Sequence of chain 1.A:
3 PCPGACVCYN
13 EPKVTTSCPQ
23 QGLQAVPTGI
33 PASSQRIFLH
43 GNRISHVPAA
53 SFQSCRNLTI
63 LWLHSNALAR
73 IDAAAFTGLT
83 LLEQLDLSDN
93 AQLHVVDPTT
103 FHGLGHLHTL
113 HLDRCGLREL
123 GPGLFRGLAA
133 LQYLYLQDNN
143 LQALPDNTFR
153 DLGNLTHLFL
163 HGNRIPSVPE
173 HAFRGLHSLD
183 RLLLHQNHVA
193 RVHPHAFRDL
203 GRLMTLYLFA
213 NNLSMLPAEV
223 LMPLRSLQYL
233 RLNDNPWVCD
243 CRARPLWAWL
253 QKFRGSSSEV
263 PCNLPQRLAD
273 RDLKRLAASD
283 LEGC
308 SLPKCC

Binding-site contacts:
Ligand atom C3 contacts residue ASN156 of chain 1.A at 3.8 Å.
Ligand atom C7 contacts residue ALA132 of chain 1.A at 3.9 Å (hydrophobic).
Ligand atom C4 contacts residue ASN156 of chain 1.A at 4.2 Å.
Ligand atom C7 contacts residue ASN156 of chain 1.A at 3.8 Å.
Ligand atom C2 contacts residue ASN156 of chain 1.A at 2.5 Å.
Ligand atom C1 contacts residue ASN156 of chain 1.A at 1.4 Å.
Ligand atom O7 contacts residue ASN156 of chain 1.A at 4.2 Å.
Ligand atom O5 contacts residue ASN156 of chain 1.A at 2.4 Å (h-bond).
Ligand atom C5 contacts residue ASN156 of chain 1.A at 3.6 Å.
Ligand atom N2 contacts residue ASN156 of chain 1.A at 2.9 Å (h-bond).
Ligand atom C8 contacts residue ALA132 of chain 1.A at 3.8 Å (hydrophobic).
Ligand atom C7 contacts residue ALA131 of chain 1.A at 3.9 Å (hydrophobic).
Ligand atom O7 contacts residue ALA132 of chain 1.A at 3.5 Å.
Ligand atom C8 contacts residue ALA131 of chain 1.A at 3.6 Å (hydrophobic).
Ligand atom N2 contacts residue ALA131 of chain 1.A at 4.0 Å.

The small molecule below binds the protein below.
Small molecule (SMILES): CC(=O)N[C@@H]1[C@@H](O)[C@H](O)[C@@H](CO)O[C@H]1O